Binding-site contacts:
Ligand atom C2 contacts residue SER172 of chain 1.A at 3.8 Å.
Ligand atom C2 contacts residue TRP193 of chain 1.A at 3.7 Å (hydrophobic).
Ligand atom C2 contacts residue CYS173 of chain 1.A at 4.1 Å (hydrophobic).
Ligand atom C9 contacts residue GLN174 of chain 1.A at 3.9 Å.
Ligand atom N1 contacts residue GLY204 of chain 1.A at 3.3 Å.
Ligand atom C1 contacts residue ASP171 of chain 1.A at 3.5 Å.
Ligand atom C14 contacts residue SER172 of chain 1.A at 3.9 Å.
Ligand atom C7 contacts residue GLN174 of chain 1.A at 3.8 Å.
Ligand atom N2 contacts residue GLY196 of chain 1.A at 2.9 Å (h-bond).
Ligand atom C1 contacts residue TRP193 of chain 1.A at 3.8 Å (hydrophobic).
Ligand atom C2 contacts residue GLY194 of chain 1.A at 3.7 Å.
Ligand atom O contacts residue GLN174 of chain 1.A at 3.7 Å.
Ligand atom N1 contacts residue SER172 of chain 1.A at 2.9 Å (h-bond).
Ligand atom C1 contacts residue GLY204 of chain 1.A at 4.1 Å.
Ligand atom N2 contacts residue ASP171 of chain 1.A at 2.7 Å (salt-bridge).
Ligand atom C1 contacts residue SER172 of chain 1.A at 3.2 Å.
Ligand atom C2 contacts residue GLY196 of chain 1.A at 4.0 Å.
Ligand atom C4 contacts residue GLY194 of chain 1.A at 3.8 Å.
Ligand atom N1 contacts residue TRP193 of chain 1.A at 3.8 Å.
Ligand atom C14 contacts residue CYS173 of chain 1.A at 3.9 Å (hydrophobic).
Ligand atom C3 contacts residue GLY194 of chain 1.A at 3.4 Å.
Ligand atom N4 contacts residue GLN174 of chain 1.A at 4.0 Å.
Ligand atom C13 contacts residue CYS173 of chain 1.A at 3.7 Å (hydrophobic).
Ligand atom C1 contacts residue GLY194 of chain 1.A at 4.0 Å.
Ligand atom C5 contacts residue GLN174 of chain 1.A at 4.1 Å.
Ligand atom C3 contacts residue GLY196 of chain 1.A at 3.3 Å.
Ligand atom C14 contacts residue TRP193 of chain 1.A at 4.1 Å (hydrophobic).
Ligand atom N2 contacts residue GLY194 of chain 1.A at 3.7 Å.
Ligand atom C1 contacts residue GLY196 of chain 1.A at 3.9 Å.
Ligand atom C11 contacts residue GLN174 of chain 1.A at 3.8 Å.
Ligand atom C6 contacts residue SER177 of chain 1.A at 3.6 Å.
Ligand atom C14 contacts residue VAL191 of chain 1.A at 3.9 Å (hydrophobic).
Ligand atom C3 contacts residue TRP193 of chain 1.A at 3.8 Å (hydrophobic).
Ligand atom N2 contacts residue SER172 of chain 1.A at 3.5 Å (h-bond).
Ligand atom N3 contacts residue GLN174 of chain 1.A at 3.7 Å.
Ligand atom N2 contacts residue CYS197 of chain 1.A at 3.8 Å.
Ligand atom C12 contacts residue GLN174 of chain 1.A at 3.4 Å.
Ligand atom C13 contacts residue VAL191 of chain 1.A at 4.0 Å (hydrophobic).
Ligand atom C8 contacts residue GLN174 of chain 1.A at 3.5 Å.
Ligand atom N1 contacts residue ASP171 of chain 1.A at 2.9 Å (salt-bridge).

Sequence of chain 1.A:
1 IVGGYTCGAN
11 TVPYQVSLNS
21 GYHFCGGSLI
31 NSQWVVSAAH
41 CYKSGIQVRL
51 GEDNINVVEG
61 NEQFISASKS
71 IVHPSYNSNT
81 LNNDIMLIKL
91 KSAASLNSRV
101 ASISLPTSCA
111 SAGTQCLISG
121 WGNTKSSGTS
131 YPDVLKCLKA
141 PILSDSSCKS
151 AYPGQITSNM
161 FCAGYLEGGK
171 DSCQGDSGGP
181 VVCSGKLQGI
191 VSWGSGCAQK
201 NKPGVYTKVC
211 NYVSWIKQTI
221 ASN

The protein below binds the small molecule below.
Small molecule (SMILES): [H]/N=C(\N)c1ccc(/C=N/NC(=O)c2cccnc2)cc1